Sequence of chain 1.A:
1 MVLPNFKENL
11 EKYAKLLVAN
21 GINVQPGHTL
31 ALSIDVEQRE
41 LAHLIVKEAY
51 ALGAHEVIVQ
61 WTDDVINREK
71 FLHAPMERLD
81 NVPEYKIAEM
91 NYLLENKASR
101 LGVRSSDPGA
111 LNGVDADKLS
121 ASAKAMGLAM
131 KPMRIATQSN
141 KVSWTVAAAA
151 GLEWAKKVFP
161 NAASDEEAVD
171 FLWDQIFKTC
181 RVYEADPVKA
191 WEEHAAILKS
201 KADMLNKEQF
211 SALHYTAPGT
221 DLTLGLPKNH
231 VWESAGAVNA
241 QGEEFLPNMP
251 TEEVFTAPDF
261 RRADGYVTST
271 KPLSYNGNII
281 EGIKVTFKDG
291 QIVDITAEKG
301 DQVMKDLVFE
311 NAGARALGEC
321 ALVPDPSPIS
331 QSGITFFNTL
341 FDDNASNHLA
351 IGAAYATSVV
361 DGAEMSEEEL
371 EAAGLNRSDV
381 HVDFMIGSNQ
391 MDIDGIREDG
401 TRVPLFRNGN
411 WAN

This protein binds this small molecule.
Small molecule (SMILES): NCC(=O)O

Binding-site contacts:
Ligand atom N contacts residue ASP383 of chain 1.A at 3.5 Å (salt-bridge).
Ligand atom N contacts residue ASP343 of chain 1.A at 3.7 Å.
Ligand atom CA contacts residue ZN1 of chain 1.C at 4.4 Å.
Ligand atom O contacts residue TRP1 of chain 1.E at 3.6 Å.
Ligand atom N contacts residue ZN1 of chain 1.C at 3.0 Å.
Ligand atom O contacts residue TYR355 of chain 1.A at 4.0 Å.
Ligand atom OXT contacts residue TRP1 of chain 1.E at 4.4 Å.
Ligand atom OXT contacts residue THR339 of chain 1.A at 4.3 Å.
Ligand atom N contacts residue TRP1 of chain 1.E at 1.3 Å.
Ligand atom O contacts residue ASN248 of chain 1.A at 3.1 Å (h-bond).
Ligand atom OXT contacts residue VAL146 of chain 1.A at 4.2 Å.
Ligand atom OXT contacts residue ASN248 of chain 1.A at 4.1 Å.
Ligand atom O contacts residue TRP144 of chain 1.A at 4.0 Å.
Ligand atom CA contacts residue ASP383 of chain 1.A at 4.4 Å.
Ligand atom N contacts residue TYR355 of chain 1.A at 3.7 Å.
Ligand atom CA contacts residue ASP343 of chain 1.A at 3.9 Å.
Ligand atom CA contacts residue ASN248 of chain 1.A at 2.6 Å.
Ligand atom N contacts residue ASN248 of chain 1.A at 3.7 Å.
Ligand atom C contacts residue ASN248 of chain 1.A at 3.3 Å.
Ligand atom C contacts residue TRP1 of chain 1.E at 3.4 Å (hydrophobic).
Ligand atom O contacts residue VAL146 of chain 1.A at 3.8 Å.
Ligand atom CA contacts residue TRP1 of chain 1.E at 2.4 Å (hydrophobic).
Ligand atom N contacts residue ZN1 of chain 1.D at 4.0 Å.